The protein below binds the small molecule below.
Small molecule (SMILES): CO[C@H]1O[C@H](CO)[C@@H](O)[C@H](O)[C@@H]1O

Binding-site contacts:
Ligand atom C4 contacts residue VAL32 of chain 1.A at 4.0 Å (hydrophobic).
Ligand atom C6 contacts residue PRO39 of chain 1.A at 3.5 Å (hydrophobic).
Ligand atom O6 contacts residue ALA42 of chain 1.A at 3.6 Å.
Ligand atom C3 contacts residue TYR34 of chain 1.A at 4.0 Å (hydrophobic).
Ligand atom C5 contacts residue ASN30 of chain 1.A at 3.9 Å.
Ligand atom O2 contacts residue GLN26 of chain 1.A at 3.3 Å (h-bond).
Ligand atom C6 contacts residue ASN30 of chain 1.A at 4.3 Å.
Ligand atom O5 contacts residue ASN30 of chain 1.A at 3.0 Å (h-bond).
Ligand atom O6 contacts residue ASN30 of chain 1.A at 4.3 Å.
Ligand atom O4 contacts residue PRO39 of chain 1.A at 4.1 Å.
Ligand atom C2 contacts residue GLN26 of chain 1.A at 4.3 Å.
Ligand atom C1 contacts residue ASN30 of chain 1.A at 3.5 Å.
Ligand atom O3 contacts residue TYR34 of chain 1.A at 3.4 Å (h-bond).
Ligand atom C4 contacts residue GLN26 of chain 1.A at 4.4 Å.
Ligand atom O6 contacts residue ASN44 of chain 1.A at 4.4 Å.
Ligand atom C4 contacts residue ASN30 of chain 1.A at 4.0 Å.
Ligand atom O4 contacts residue TYR34 of chain 1.A at 2.5 Å (h-bond).
Ligand atom O3 contacts residue GLN26 of chain 1.A at 3.1 Å (h-bond).
Ligand atom O4 contacts residue ASP37 of chain 1.B at 4.4 Å.
Ligand atom O2 contacts residue ASP28 of chain 1.A at 3.0 Å (salt-bridge).
Ligand atom O2 contacts residue ASN30 of chain 1.A at 2.7 Å (h-bond).
Ligand atom O4 contacts residue GLN26 of chain 1.A at 4.4 Å.
Ligand atom C6 contacts residue ALA42 of chain 1.A at 4.2 Å (hydrophobic).
Ligand atom C6 contacts residue VAL32 of chain 1.A at 4.0 Å (hydrophobic).
Ligand atom C2 contacts residue ASN30 of chain 1.A at 3.6 Å.
Ligand atom C2 contacts residue ASP28 of chain 1.A at 3.9 Å.
Ligand atom O4 contacts residue VAL32 of chain 1.A at 4.4 Å.
Ligand atom O3 contacts residue ASP28 of chain 1.A at 4.3 Å.
Ligand atom C3 contacts residue GLN26 of chain 1.A at 4.1 Å.
Ligand atom C3 contacts residue ASN30 of chain 1.A at 4.3 Å.
Ligand atom O6 contacts residue PRO39 of chain 1.A at 4.2 Å.
Ligand atom C4 contacts residue TYR34 of chain 1.A at 3.4 Å (hydrophobic).

Sequence of chain 1.A:
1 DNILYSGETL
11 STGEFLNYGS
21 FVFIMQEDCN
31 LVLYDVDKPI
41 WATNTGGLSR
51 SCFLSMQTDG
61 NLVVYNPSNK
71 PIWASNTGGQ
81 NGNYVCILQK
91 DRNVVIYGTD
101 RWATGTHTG

Sequence of chain 1.B:
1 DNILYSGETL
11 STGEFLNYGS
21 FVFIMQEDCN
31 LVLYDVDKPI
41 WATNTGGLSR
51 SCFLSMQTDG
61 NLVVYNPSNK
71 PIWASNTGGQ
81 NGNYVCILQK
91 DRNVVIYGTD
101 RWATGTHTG